Sequence of chain 1.A:
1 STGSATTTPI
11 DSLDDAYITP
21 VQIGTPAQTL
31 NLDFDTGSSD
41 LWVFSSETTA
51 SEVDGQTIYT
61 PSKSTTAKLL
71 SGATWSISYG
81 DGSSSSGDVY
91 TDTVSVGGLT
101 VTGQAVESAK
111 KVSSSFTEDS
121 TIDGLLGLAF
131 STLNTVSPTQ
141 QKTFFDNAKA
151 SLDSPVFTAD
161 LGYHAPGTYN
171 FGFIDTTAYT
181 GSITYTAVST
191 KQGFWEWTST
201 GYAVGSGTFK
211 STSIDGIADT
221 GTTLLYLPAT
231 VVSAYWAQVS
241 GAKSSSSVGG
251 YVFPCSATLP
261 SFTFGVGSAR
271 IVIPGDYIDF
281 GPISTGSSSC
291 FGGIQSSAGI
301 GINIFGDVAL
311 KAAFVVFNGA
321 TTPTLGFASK

Binding-site contacts:
Ligand atom C10 contacts residue SER115 of chain 1.A at 3.9 Å.
Ligand atom C4 contacts residue ASP81 of chain 1.A at 3.7 Å.
Ligand atom C4 contacts residue PHE116 of chain 1.A at 4.0 Å (hydrophobic).
Ligand atom C1 contacts residue SER115 of chain 1.A at 3.9 Å.
Ligand atom O1 contacts residue SER115 of chain 1.A at 3.6 Å (h-bond).
Ligand atom C5 contacts residue SER83 of chain 1.A at 4.2 Å.
Ligand atom C9 contacts residue TYR79 of chain 1.A at 4.1 Å (hydrophobic).
Ligand atom C8 contacts residue GLY221 of chain 1.A at 3.3 Å.
Ligand atom C11 contacts residue ASP119 of chain 1.A at 4.0 Å.
Ligand atom C6 contacts residue GLY221 of chain 1.A at 4.0 Å.
Ligand atom C5 contacts residue ASP81 of chain 1.A at 3.3 Å.
Ligand atom C6 contacts residue TYR79 of chain 1.A at 4.3 Å (hydrophobic).
Ligand atom O contacts residue PHE116 of chain 1.A at 3.4 Å.
Ligand atom C7 contacts residue ASP35 of chain 1.A at 3.2 Å.
Ligand atom N1 contacts residue TYR79 of chain 1.A at 3.8 Å.
Ligand atom C6 contacts residue LEU125 of chain 1.A at 3.7 Å (hydrophobic).
Ligand atom C contacts residue SER115 of chain 1.A at 4.1 Å.
Ligand atom N contacts residue ASP81 of chain 1.A at 2.7 Å (salt-bridge).
Ligand atom C4 contacts residue SER83 of chain 1.A at 4.3 Å.
Ligand atom C7 contacts residue LEU125 of chain 1.A at 3.4 Å (hydrophobic).
Ligand atom C8 contacts residue THR222 of chain 1.A at 4.5 Å.
Ligand atom C8 contacts residue TYR79 of chain 1.A at 4.1 Å (hydrophobic).
Ligand atom C11 contacts residue PHE116 of chain 1.A at 3.6 Å (hydrophobic).
Ligand atom C7 contacts residue TYR79 of chain 1.A at 3.8 Å (hydrophobic).
Ligand atom C3 contacts residue ASP81 of chain 1.A at 3.7 Å.
Ligand atom C2 contacts residue ASP81 of chain 1.A at 3.1 Å.
Ligand atom N1 contacts residue GLY221 of chain 1.A at 3.4 Å (h-bond).
Ligand atom C8 contacts residue ASP81 of chain 1.A at 4.4 Å.
Ligand atom N1 contacts residue ASP35 of chain 1.A at 3.3 Å (salt-bridge).
Ligand atom C2 contacts residue SER115 of chain 1.A at 4.5 Å.
Ligand atom O contacts residue ASP33 of chain 1.A at 4.1 Å.
Ligand atom C7 contacts residue GLY221 of chain 1.A at 3.7 Å.
Ligand atom C1 contacts residue ASP81 of chain 1.A at 4.2 Å.
Ligand atom C9 contacts residue GLY221 of chain 1.A at 3.7 Å.
Ligand atom C10 contacts residue PHE116 of chain 1.A at 4.4 Å (hydrophobic).
Ligand atom C9 contacts residue ASP81 of chain 1.A at 3.1 Å.
Ligand atom N contacts residue SER83 of chain 1.A at 3.8 Å.
Ligand atom C11 contacts residue SER115 of chain 1.A at 3.5 Å.
Ligand atom C5 contacts residue GLY221 of chain 1.A at 4.0 Å.
Ligand atom C5 contacts residue TYR79 of chain 1.A at 4.4 Å (hydrophobic).

This small molecule binds to this protein.
Small molecule (SMILES): Cc1cc(C(=O)Nc2ccncc2)c(C)o1